Sequence of chain 1.A:
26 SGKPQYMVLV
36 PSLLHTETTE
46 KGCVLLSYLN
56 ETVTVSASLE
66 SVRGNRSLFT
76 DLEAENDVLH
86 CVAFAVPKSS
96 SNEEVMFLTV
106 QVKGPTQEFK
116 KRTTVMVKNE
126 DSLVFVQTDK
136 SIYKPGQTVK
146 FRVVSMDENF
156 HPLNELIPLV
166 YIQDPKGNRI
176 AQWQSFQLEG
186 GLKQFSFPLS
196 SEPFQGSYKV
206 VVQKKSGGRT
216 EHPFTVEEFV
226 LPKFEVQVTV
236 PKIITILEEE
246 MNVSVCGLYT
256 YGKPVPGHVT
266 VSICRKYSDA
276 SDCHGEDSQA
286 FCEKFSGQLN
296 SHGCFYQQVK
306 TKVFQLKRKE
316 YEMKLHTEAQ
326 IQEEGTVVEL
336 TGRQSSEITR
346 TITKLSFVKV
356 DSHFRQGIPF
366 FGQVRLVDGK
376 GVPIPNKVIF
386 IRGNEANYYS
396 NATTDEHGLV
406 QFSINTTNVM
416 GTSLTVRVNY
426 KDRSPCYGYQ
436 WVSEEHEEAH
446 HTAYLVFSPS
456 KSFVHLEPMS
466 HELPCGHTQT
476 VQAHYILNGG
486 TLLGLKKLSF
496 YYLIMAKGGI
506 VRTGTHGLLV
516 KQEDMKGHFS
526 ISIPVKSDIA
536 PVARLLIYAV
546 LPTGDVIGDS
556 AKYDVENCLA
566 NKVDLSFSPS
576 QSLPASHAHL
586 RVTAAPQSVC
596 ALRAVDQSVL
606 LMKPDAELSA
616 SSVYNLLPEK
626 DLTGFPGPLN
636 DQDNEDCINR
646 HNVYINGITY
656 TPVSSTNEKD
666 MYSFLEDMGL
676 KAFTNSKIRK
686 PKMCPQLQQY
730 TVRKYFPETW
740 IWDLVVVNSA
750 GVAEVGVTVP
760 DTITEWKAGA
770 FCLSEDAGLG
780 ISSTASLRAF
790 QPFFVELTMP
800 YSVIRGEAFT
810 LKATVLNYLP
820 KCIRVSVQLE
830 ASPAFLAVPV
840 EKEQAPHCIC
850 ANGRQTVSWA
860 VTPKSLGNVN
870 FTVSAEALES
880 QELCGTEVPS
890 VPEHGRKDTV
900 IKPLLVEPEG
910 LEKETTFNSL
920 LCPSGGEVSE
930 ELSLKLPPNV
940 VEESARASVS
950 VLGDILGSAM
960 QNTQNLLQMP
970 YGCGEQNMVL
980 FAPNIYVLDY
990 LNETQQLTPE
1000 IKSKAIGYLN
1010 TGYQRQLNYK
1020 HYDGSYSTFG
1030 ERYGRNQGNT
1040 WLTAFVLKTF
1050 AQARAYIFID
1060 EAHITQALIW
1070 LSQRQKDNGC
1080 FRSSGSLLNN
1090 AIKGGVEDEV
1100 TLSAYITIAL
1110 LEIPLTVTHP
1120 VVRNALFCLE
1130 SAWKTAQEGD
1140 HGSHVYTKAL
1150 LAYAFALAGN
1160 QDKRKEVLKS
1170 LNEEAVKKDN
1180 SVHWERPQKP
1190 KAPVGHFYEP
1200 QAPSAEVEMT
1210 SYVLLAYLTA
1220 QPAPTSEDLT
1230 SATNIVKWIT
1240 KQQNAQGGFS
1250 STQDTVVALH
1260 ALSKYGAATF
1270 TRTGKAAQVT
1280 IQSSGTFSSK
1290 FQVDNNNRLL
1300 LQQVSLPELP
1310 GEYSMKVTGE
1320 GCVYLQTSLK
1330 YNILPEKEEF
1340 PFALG

The small molecule below binds the protein below.
Small molecule (SMILES): CC(=O)N[C@@H]1[C@@H](O)[C@H](O)[C@@H](CO)O[C@H]1O

Binding-site contacts:
Ligand atom C2 contacts residue ASN396 of chain 1.A at 2.5 Å.
Ligand atom C3 contacts residue ASN396 of chain 1.A at 3.8 Å.
Ligand atom O5 contacts residue ASN396 of chain 1.A at 2.4 Å (h-bond).
Ligand atom C7 contacts residue VAL383 of chain 1.A at 4.5 Å (hydrophobic).
Ligand atom C7 contacts residue ASN396 of chain 1.A at 3.9 Å.
Ligand atom C5 contacts residue ASN396 of chain 1.A at 3.6 Å.
Ligand atom N2 contacts residue ASN396 of chain 1.A at 2.9 Å (h-bond).
Ligand atom C7 contacts residue PHE385 of chain 1.A at 4.5 Å (hydrophobic).
Ligand atom C4 contacts residue ASN396 of chain 1.A at 4.2 Å.
Ligand atom C1 contacts residue ASN396 of chain 1.A at 1.4 Å.
Ligand atom C8 contacts residue VAL383 of chain 1.A at 3.8 Å (hydrophobic).
Ligand atom C8 contacts residue PHE385 of chain 1.A at 3.5 Å (hydrophobic).
Ligand atom N2 contacts residue VAL383 of chain 1.A at 3.9 Å.